Sequence of chain 1.A:
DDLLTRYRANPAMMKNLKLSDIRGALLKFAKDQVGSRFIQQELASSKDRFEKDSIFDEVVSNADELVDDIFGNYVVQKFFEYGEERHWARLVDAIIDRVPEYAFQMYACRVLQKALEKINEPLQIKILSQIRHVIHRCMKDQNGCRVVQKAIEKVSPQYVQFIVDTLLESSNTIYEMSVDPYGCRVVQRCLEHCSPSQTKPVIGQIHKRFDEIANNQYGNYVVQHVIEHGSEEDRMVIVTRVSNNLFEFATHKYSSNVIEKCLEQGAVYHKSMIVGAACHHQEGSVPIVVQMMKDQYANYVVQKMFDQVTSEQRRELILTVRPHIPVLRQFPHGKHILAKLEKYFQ

Binding-site contacts:
Ligand atom O2 contacts residue ASN231 of chain 1.A at 3.0 Å (h-bond).
Ligand atom N1 contacts residue GLN199 of chain 1.A at 3.0 Å (h-bond).
Ligand atom N7 contacts residue TYR85 of chain 1.A at 3.0 Å (h-bond).
Ligand atom N6 contacts residue GLN124 of chain 1.A at 2.9 Å (h-bond).
Ligand atom O2' contacts residue ARG48 of chain 1.A at 3.1 Å (salt-bridge).
Ligand atom N1 contacts residue GLU271 of chain 1.A at 2.7 Å (salt-bridge).
Ligand atom C6 contacts residue ARG121 of chain 1.A at 3.2 Å.
Ligand atom C2 contacts residue TYR311 of chain 1.A at 3.0 Å (hydrophobic).
Ligand atom O2 contacts residue TYR85 of chain 1.A at 3.2 Å (h-bond).
Ligand atom O2 contacts residue TYR118 of chain 1.A at 3.2 Å.
Ligand atom C2 contacts residue TYR85 of chain 1.A at 3.1 Å (hydrophobic).
Ligand atom O3' contacts residue LYS264 of chain 1.A at 3.2 Å (salt-bridge).
Ligand atom N1 contacts residue TYR232 of chain 1.A at 3.0 Å (h-bond).
Ligand atom C6 contacts residue TYR311 of chain 1.A at 3.0 Å (hydrophobic).
Ligand atom O2' contacts residue LYS264 of chain 1.A at 2.9 Å (salt-bridge).
Ligand atom N3 contacts residue GLN44 of chain 1.A at 2.8 Å (h-bond).
Ligand atom C2' contacts residue TYR311 of chain 1.A at 3.1 Å (hydrophobic).
Ligand atom C2 contacts residue TYR232 of chain 1.A at 2.9 Å (hydrophobic).
Ligand atom O2 contacts residue ASN84 of chain 1.A at 3.0 Å (h-bond).
Ligand atom O4 contacts residue LYS351 of chain 1.A at 2.4 Å (salt-bridge).
Ligand atom N6 contacts residue GLN160 of chain 1.A at 3.0 Å (h-bond).
Ligand atom O4 contacts residue GLN235 of chain 1.A at 2.9 Å (h-bond).
Ligand atom N1 contacts residue TYR311 of chain 1.A at 2.8 Å (h-bond).
Ligand atom O4' contacts residue HIS344 of chain 1.A at 3.3 Å (h-bond).
Ligand atom N2 contacts residue SER267 of chain 1.A at 3.1 Å (h-bond).
Ligand atom O4 contacts residue GLN88 of chain 1.A at 2.9 Å (h-bond).
Ligand atom O2 contacts residue ASN310 of chain 1.A at 2.9 Å (h-bond).
Ligand atom N6 contacts residue GLN51 of chain 1.A at 2.9 Å (h-bond).
Ligand atom C2 contacts residue GLU271 of chain 1.A at 3.1 Å.
Ligand atom N2 contacts residue GLU271 of chain 1.A at 2.6 Å (salt-bridge).
Ligand atom C8 contacts residue TYR85 of chain 1.A at 3.2 Å (hydrophobic).
Ligand atom N3 contacts residue ASN310 of chain 1.A at 2.7 Å (h-bond).
Ligand atom N3 contacts residue TYR311 of chain 1.A at 3.2 Å (h-bond).
Ligand atom N3 contacts residue TYR232 of chain 1.A at 3.1 Å (h-bond).
Ligand atom N3 contacts residue ASN84 of chain 1.A at 3.0 Å (h-bond).
Ligand atom N3 contacts residue ASN231 of chain 1.A at 2.9 Å (h-bond).
Ligand atom N1 contacts residue GLN160 of chain 1.A at 2.8 Å (h-bond).
Ligand atom N1 contacts residue GLN51 of chain 1.A at 3.0 Å (h-bond).
Ligand atom N7 contacts residue GLN124 of chain 1.A at 3.0 Å (h-bond).
Ligand atom O3' contacts residue GLN44 of chain 1.A at 3.2 Å (h-bond).

This protein binds this small molecule.
Small molecule (SMILES): Nc1nc(=O)c2ncn([C@@H]3O[C@H](CO[P](=O)(O)O[C@H]4[C@@H](O)[C@H](n5ccc(=O)[nH]c5=O)O[C@@H]4COP(=O)=O)[C@@H](O[P](=O)(O)OC[C@H]4O[C@@H](n5ccc(=O)[nH]c5=O)[C@H](O)[C@@H]4O[P](=O)(O)OC[C@H]4O[C@@H](n5cnc6c(N)ncnc65)[C@H](O)[C@@H]4O[P](=O)(O)OC[C@H]4O[C@@H](n5cnc6c(N)ncnc65)[C@H](O)[C@@H]4O[P](=O)(O)OC[C@H]4O[C@@H](n5cnc6c(N)ncnc65)[C@H](O)[C@@H]4O[P](=O)(O)OC[C@H]4O[C@@H](n5ccc(=O)[nH]c5=O)[C@H](O)[C@@H]4O[P](=O)(O)OC[C@H]4O[C@@H](n5cnc6c(N)ncnc65)[C@H](O)[C@@H]4O)[C@H]3O)c2[nH]1